A small-molecule ligand and the protein it binds are described below.
Small molecule (SMILES): OC[C@H]1O[C@H](O[C@H]2[C@H](O)[C@@H](O)[C@@H](O[C@H]3[C@H](O)[C@@H](O)[C@@H](O[C@H]4[C@H](O)[C@@H](O)[C@@H](O)O[C@@H]4CO)O[C@@H]3CO)O[C@@H]2CO)[C@H](O)[C@@H](O)[C@@H]1O

Binding-site contacts:
Ligand atom O2 contacts residue ARG714 of chain 1.A at 2.8 Å (salt-bridge).
Ligand atom O2 contacts residue HIS712 of chain 1.A at 4.4 Å.
Ligand atom O6 contacts residue ASP680 of chain 1.A at 4.1 Å.
Ligand atom O3 contacts residue ASP677 of chain 1.A at 3.2 Å (salt-bridge).
Ligand atom C2 contacts residue ASP680 of chain 1.A at 4.2 Å.
Ligand atom O3 contacts residue TYR713 of chain 1.A at 3.7 Å.
Ligand atom C2 contacts residue ARG714 of chain 1.A at 3.8 Å.
Ligand atom C1 contacts residue TYR713 of chain 1.A at 3.4 Å (hydrophobic).
Ligand atom C6 contacts residue ASP680 of chain 1.A at 3.8 Å.
Ligand atom C2 contacts residue TYR713 of chain 1.A at 3.5 Å (hydrophobic).
Ligand atom C1 contacts residue HIS712 of chain 1.A at 3.4 Å.
Ligand atom O3 contacts residue ASN679 of chain 1.A at 3.0 Å (h-bond).
Ligand atom C3 contacts residue ASN679 of chain 1.A at 4.2 Å.
Ligand atom C3 contacts residue PHE752 of chain 1.A at 4.3 Å (hydrophobic).
Ligand atom O5 contacts residue ASP680 of chain 1.A at 3.9 Å.
Ligand atom C1 contacts residue ASP680 of chain 1.A at 3.9 Å.
Ligand atom C2 contacts residue HIS712 of chain 1.A at 3.9 Å.
Ligand atom C1 contacts residue ASN679 of chain 1.A at 4.4 Å.
Ligand atom C3 contacts residue HIS753 of chain 1.A at 3.9 Å.
Ligand atom C2 contacts residue ASP677 of chain 1.A at 3.2 Å.
Ligand atom C4 contacts residue ASP680 of chain 1.A at 4.0 Å.
Ligand atom O5 contacts residue TYR713 of chain 1.A at 3.4 Å.
Ligand atom O2 contacts residue ASP677 of chain 1.A at 2.7 Å (salt-bridge).
Ligand atom C4 contacts residue TYR713 of chain 1.A at 4.2 Å (hydrophobic).
Ligand atom O2 contacts residue TYR713 of chain 1.A at 3.4 Å.
Ligand atom O2 contacts residue PHE752 of chain 1.A at 3.5 Å.
Ligand atom O5 contacts residue HIS712 of chain 1.A at 3.8 Å.
Ligand atom O2 contacts residue HIS753 of chain 1.A at 3.7 Å.
Ligand atom C5 contacts residue ASP680 of chain 1.A at 4.3 Å.
Ligand atom C3 contacts residue ARG714 of chain 1.A at 3.8 Å.
Ligand atom C2 contacts residue HIS753 of chain 1.A at 4.3 Å.
Ligand atom O5 contacts residue HIS683 of chain 1.A at 4.3 Å.
Ligand atom O3 contacts residue PHE752 of chain 1.A at 4.1 Å.
Ligand atom O3 contacts residue HIS712 of chain 1.A at 3.9 Å.
Ligand atom O3 contacts residue HIS753 of chain 1.A at 2.9 Å (h-bond).
Ligand atom O6 contacts residue HIS683 of chain 1.A at 3.3 Å.
Ligand atom O2 contacts residue ASN679 of chain 1.A at 4.2 Å.
Ligand atom O3 contacts residue ARG714 of chain 1.A at 2.8 Å (salt-bridge).
Ligand atom C3 contacts residue ASP677 of chain 1.A at 3.8 Å.
Ligand atom C6 contacts residue HIS683 of chain 1.A at 4.0 Å.

Sequence of chain 1.A:
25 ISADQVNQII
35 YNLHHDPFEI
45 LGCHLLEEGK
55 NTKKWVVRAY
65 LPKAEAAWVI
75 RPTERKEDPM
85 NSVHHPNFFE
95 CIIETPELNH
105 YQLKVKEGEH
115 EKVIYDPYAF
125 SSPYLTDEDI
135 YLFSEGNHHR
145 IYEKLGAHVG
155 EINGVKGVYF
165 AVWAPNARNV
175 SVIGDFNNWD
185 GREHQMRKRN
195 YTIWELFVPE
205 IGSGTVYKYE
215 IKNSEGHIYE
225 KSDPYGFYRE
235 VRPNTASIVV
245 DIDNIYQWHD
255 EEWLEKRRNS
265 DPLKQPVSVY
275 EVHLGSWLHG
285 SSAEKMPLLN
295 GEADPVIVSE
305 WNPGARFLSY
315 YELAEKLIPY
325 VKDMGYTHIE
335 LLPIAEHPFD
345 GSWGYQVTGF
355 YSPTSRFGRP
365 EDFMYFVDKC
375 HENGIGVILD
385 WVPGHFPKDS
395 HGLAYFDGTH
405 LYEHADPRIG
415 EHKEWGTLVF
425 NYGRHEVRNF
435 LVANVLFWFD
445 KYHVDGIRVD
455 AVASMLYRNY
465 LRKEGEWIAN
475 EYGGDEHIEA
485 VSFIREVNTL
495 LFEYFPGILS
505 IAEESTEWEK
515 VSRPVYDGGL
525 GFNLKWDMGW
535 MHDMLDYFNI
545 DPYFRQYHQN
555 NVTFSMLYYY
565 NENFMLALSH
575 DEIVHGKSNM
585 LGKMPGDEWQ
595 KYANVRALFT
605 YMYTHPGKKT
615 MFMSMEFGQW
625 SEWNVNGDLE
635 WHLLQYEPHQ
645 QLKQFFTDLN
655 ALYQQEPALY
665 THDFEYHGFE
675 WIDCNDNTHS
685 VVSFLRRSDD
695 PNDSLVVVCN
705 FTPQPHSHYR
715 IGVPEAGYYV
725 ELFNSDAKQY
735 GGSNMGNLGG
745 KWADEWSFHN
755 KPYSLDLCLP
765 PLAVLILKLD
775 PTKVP